Binding-site contacts:
Ligand atom C1 contacts residue LEU123 of chain 1.C at 4.3 Å (hydrophobic).
Ligand atom O7 contacts residue THR34 of chain 1.C at 3.5 Å.
Ligand atom C3 contacts residue ASN17 of chain 1.C at 3.7 Å.
Ligand atom C7 contacts residue THR34 of chain 1.C at 4.1 Å.
Ligand atom C7 contacts residue GLY15 of chain 1.C at 4.1 Å.
Ligand atom C8 contacts residue ASN17 of chain 1.C at 4.4 Å.
Ligand atom C1 contacts residue ASN17 of chain 1.C at 1.4 Å.
Ligand atom O7 contacts residue ASN17 of chain 1.C at 3.7 Å.
Ligand atom C8 contacts residue THR35 of chain 1.C at 4.3 Å.
Ligand atom C5 contacts residue ASN17 of chain 1.C at 3.7 Å.
Ligand atom C7 contacts residue ASN17 of chain 1.C at 3.4 Å.
Ligand atom C4 contacts residue ASN17 of chain 1.C at 4.2 Å.
Ligand atom N2 contacts residue GLY15 of chain 1.C at 3.7 Å.
Ligand atom N2 contacts residue ASN17 of chain 1.C at 2.8 Å (h-bond).
Ligand atom C6 contacts residue LEU123 of chain 1.C at 4.4 Å (hydrophobic).
Ligand atom O5 contacts residue LEU123 of chain 1.C at 3.7 Å.
Ligand atom C2 contacts residue ASN17 of chain 1.C at 2.4 Å.
Ligand atom C8 contacts residue THR34 of chain 1.C at 4.0 Å.
Ligand atom C8 contacts residue ALA36 of chain 1.C at 4.0 Å (hydrophobic).
Ligand atom O5 contacts residue ASN17 of chain 1.C at 2.4 Å (h-bond).
Ligand atom C8 contacts residue GLY15 of chain 1.C at 3.5 Å.

This protein binds this small molecule.
Small molecule (SMILES): CC(=O)N[C@@H]1[C@@H](O)[C@H](O)[C@@H](CO)O[C@H]1O

Sequence of chain 1.C:
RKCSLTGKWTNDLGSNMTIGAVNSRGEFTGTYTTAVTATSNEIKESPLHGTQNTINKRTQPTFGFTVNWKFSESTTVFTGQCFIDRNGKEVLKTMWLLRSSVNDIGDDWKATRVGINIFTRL